Sequence of chain 1.D:
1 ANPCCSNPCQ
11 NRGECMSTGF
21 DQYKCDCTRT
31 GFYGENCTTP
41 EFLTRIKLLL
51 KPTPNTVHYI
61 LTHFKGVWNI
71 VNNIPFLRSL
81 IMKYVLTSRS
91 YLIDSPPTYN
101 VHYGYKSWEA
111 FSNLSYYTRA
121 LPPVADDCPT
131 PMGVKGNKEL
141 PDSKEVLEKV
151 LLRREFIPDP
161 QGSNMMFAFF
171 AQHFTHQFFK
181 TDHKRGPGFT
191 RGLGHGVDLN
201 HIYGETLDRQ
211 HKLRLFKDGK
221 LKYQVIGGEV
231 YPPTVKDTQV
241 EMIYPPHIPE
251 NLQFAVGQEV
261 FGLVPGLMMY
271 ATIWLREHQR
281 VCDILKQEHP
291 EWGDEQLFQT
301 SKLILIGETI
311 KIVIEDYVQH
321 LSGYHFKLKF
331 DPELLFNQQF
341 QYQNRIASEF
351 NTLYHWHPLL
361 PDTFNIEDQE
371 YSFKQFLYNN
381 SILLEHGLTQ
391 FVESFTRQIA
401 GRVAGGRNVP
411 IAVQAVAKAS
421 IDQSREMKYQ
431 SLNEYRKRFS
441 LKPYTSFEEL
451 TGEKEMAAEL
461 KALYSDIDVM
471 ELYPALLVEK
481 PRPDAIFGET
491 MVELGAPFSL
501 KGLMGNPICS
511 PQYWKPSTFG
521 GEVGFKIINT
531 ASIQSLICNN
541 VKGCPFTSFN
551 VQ

Sequence of chain 1.C:
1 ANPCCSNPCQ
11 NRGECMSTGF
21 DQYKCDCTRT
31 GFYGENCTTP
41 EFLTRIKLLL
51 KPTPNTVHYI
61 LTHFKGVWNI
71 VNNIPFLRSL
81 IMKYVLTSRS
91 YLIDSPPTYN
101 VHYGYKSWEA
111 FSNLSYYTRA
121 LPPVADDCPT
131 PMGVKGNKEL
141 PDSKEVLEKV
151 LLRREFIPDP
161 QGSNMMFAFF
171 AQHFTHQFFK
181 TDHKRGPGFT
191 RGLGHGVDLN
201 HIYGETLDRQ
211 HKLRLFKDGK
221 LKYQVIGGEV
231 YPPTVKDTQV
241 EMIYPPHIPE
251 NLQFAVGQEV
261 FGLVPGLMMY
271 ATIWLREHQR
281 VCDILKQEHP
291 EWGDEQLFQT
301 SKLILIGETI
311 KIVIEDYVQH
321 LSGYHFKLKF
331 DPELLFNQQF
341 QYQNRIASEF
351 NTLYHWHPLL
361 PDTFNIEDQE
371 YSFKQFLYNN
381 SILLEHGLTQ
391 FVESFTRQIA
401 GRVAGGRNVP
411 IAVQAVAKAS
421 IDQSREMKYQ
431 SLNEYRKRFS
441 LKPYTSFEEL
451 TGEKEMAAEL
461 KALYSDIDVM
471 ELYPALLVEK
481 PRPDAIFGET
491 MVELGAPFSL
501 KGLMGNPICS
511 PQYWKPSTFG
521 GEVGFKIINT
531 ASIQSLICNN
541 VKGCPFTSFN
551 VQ

This small molecule binds to this protein.
Small molecule (SMILES): CC(=O)N[C@@H]1[C@@H](O)[C@H](O)[C@@H](CO)O[C@H]1O

Binding-site contacts:
Ligand atom C2 contacts residue ASN113 of chain 1.D at 2.5 Å.
Ligand atom O6 contacts residue TYR103 of chain 1.D at 3.9 Å.
Ligand atom C1 contacts residue ASN113 of chain 1.D at 1.4 Å.
Ligand atom C6 contacts residue HIS102 of chain 1.D at 4.5 Å.
Ligand atom C2 contacts residue GLU109 of chain 1.D at 4.4 Å.
Ligand atom C5 contacts residue PHE189 of chain 1.D at 4.4 Å (hydrophobic).
Ligand atom N2 contacts residue ARG185 of chain 1.D at 4.0 Å.
Ligand atom O6 contacts residue GLU109 of chain 1.D at 3.1 Å (salt-bridge).
Ligand atom O7 contacts residue LEU207 of chain 1.C at 4.2 Å.
Ligand atom O3 contacts residue ARG185 of chain 1.D at 3.5 Å (salt-bridge).
Ligand atom C6 contacts residue TYR116 of chain 1.D at 2.7 Å (hydrophobic).
Ligand atom C1 contacts residue GLU109 of chain 1.D at 3.4 Å.
Ligand atom C6 contacts residue GLU109 of chain 1.D at 4.0 Å.
Ligand atom C5 contacts residue GLU109 of chain 1.D at 3.9 Å.
Ligand atom C5 contacts residue TYR116 of chain 1.D at 3.1 Å (hydrophobic).
Ligand atom C3 contacts residue ARG185 of chain 1.D at 4.0 Å.
Ligand atom O7 contacts residue ASN113 of chain 1.D at 3.6 Å (h-bond).
Ligand atom C7 contacts residue ASN113 of chain 1.D at 3.4 Å.
Ligand atom C8 contacts residue SER115 of chain 1.D at 4.5 Å.
Ligand atom O5 contacts residue GLU109 of chain 1.D at 2.7 Å (salt-bridge).
Ligand atom N2 contacts residue SER115 of chain 1.D at 4.4 Å.
Ligand atom C1 contacts residue TYR116 of chain 1.D at 4.4 Å (hydrophobic).
Ligand atom N2 contacts residue ASN113 of chain 1.D at 2.9 Å (h-bond).
Ligand atom O5 contacts residue ASN113 of chain 1.D at 2.3 Å (h-bond).
Ligand atom C4 contacts residue ASN113 of chain 1.D at 4.2 Å.
Ligand atom O6 contacts residue TYR116 of chain 1.D at 2.5 Å (h-bond).
Ligand atom C3 contacts residue ASN113 of chain 1.D at 3.8 Å.
Ligand atom C5 contacts residue ASN113 of chain 1.D at 3.6 Å.
Ligand atom O5 contacts residue TYR116 of chain 1.D at 3.5 Å (h-bond).